The small molecule below binds the protein below.
Small molecule (SMILES): CC(=O)N[C@H]1[C@H](O[C@H]2[C@H](O)[C@@H](NC(C)=O)CO[C@@H]2CO)O[C@H](CO)[C@@H](O)[C@@H]1O

Sequence of chain 1.B:
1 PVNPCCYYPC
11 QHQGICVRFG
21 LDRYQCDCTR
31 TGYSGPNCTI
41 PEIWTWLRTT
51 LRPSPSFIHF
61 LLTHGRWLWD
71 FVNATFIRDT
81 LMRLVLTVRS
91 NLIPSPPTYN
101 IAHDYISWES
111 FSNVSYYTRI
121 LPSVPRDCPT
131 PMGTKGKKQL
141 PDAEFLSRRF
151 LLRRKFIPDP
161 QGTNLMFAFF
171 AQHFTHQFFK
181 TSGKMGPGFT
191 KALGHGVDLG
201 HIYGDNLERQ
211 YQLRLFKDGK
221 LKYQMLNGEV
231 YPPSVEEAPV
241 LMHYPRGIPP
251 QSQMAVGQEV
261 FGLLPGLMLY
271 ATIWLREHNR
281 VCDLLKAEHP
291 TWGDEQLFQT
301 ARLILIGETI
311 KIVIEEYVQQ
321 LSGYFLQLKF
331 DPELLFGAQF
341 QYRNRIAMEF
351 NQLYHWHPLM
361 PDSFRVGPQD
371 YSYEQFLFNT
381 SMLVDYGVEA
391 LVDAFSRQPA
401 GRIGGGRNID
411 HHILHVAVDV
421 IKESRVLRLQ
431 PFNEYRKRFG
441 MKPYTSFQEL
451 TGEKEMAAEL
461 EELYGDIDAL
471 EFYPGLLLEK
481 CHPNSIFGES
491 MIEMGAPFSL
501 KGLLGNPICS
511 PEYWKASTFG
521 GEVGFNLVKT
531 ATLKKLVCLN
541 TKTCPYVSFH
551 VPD

Binding-site contacts:
Ligand atom C8 contacts residue ASP385 of chain 1.B at 3.9 Å.
Ligand atom O5 contacts residue SER381 of chain 1.B at 4.3 Å.
Ligand atom C1 contacts residue TYR371 of chain 1.B at 4.0 Å (hydrophobic).
Ligand atom C6 contacts residue TYR371 of chain 1.B at 3.4 Å (hydrophobic).
Ligand atom O6 contacts residue TYR386 of chain 1.B at 3.7 Å.
Ligand atom C1 contacts residue SER381 of chain 1.B at 3.9 Å.
Ligand atom C4 contacts residue GLN369 of chain 1.B at 4.3 Å.
Ligand atom C1 contacts residue ASN379 of chain 1.B at 1.4 Å.
Ligand atom C3 contacts residue ASN379 of chain 1.B at 3.8 Å.
Ligand atom O6 contacts residue GLN369 of chain 1.B at 4.3 Å.
Ligand atom N2 contacts residue ASN379 of chain 1.B at 2.7 Å (h-bond).
Ligand atom C7 contacts residue GLN375 of chain 1.B at 3.8 Å.
Ligand atom O5 contacts residue TYR371 of chain 1.B at 4.1 Å.
Ligand atom C6 contacts residue ASP385 of chain 1.B at 3.4 Å.
Ligand atom C5 contacts residue ASN379 of chain 1.B at 3.7 Å.
Ligand atom C6 contacts residue TYR386 of chain 1.B at 4.4 Å (hydrophobic).
Ligand atom C1 contacts residue MET382 of chain 1.B at 3.8 Å (hydrophobic).
Ligand atom O5 contacts residue ASN379 of chain 1.B at 2.4 Å (h-bond).
Ligand atom O4 contacts residue GLN369 of chain 1.B at 3.4 Å (h-bond).
Ligand atom C2 contacts residue GLN375 of chain 1.B at 4.2 Å.
Ligand atom C4 contacts residue ASN379 of chain 1.B at 4.3 Å.
Ligand atom C7 contacts residue ASN379 of chain 1.B at 3.6 Å.
Ligand atom O5 contacts residue ASP385 of chain 1.B at 4.1 Å.
Ligand atom C5 contacts residue TYR371 of chain 1.B at 3.8 Å (hydrophobic).
Ligand atom C1 contacts residue GLN375 of chain 1.B at 4.3 Å.
Ligand atom C6 contacts residue MET382 of chain 1.B at 4.4 Å (hydrophobic).
Ligand atom C2 contacts residue ASN379 of chain 1.B at 2.4 Å.
Ligand atom O7 contacts residue ASN379 of chain 1.B at 4.2 Å.
Ligand atom C5 contacts residue ASP385 of chain 1.B at 3.5 Å.
Ligand atom O6 contacts residue MET382 of chain 1.B at 3.4 Å.
Ligand atom O7 contacts residue GLN375 of chain 1.B at 3.6 Å.
Ligand atom O5 contacts residue MET382 of chain 1.B at 3.2 Å.
Ligand atom O6 contacts residue TYR371 of chain 1.B at 3.3 Å.
Ligand atom C5 contacts residue SER381 of chain 1.B at 4.2 Å.
Ligand atom C6 contacts residue GLN369 of chain 1.B at 3.9 Å.
Ligand atom C4 contacts residue TYR371 of chain 1.B at 4.3 Å (hydrophobic).
Ligand atom O6 contacts residue ASP385 of chain 1.B at 2.9 Å (salt-bridge).
Ligand atom C5 contacts residue GLN369 of chain 1.B at 4.0 Å.
Ligand atom O6 contacts residue GLN375 of chain 1.B at 4.1 Å.
Ligand atom N2 contacts residue GLN375 of chain 1.B at 4.1 Å.